Binding-site contacts:
Ligand atom O3P contacts residue THR138 of chain 1.A at 2.8 Å (h-bond).
Ligand atom O3 contacts residue GLU130 of chain 1.A at 2.3 Å (salt-bridge).
Ligand atom P contacts residue GLY136 of chain 1.A at 3.5 Å.
Ligand atom C5 contacts residue THR138 of chain 1.A at 3.1 Å.
Ligand atom P contacts residue THR135 of chain 1.A at 3.0 Å.
Ligand atom O2A contacts residue ALA65 of chain 1.A at 3.1 Å (h-bond).
Ligand atom O2B contacts residue ALA65 of chain 1.A at 2.7 Å (h-bond).
Ligand atom O2 contacts residue MG1 of chain 1.C at 2.0 Å.
Ligand atom O3B contacts residue GLY67 of chain 1.A at 3.5 Å (h-bond).
Ligand atom O2 contacts residue ASP131 of chain 1.A at 2.9 Å (salt-bridge).
Ligand atom C3 contacts residue GLU130 of chain 1.A at 2.6 Å.
Ligand atom O1B contacts residue ASP131 of chain 1.A at 2.6 Å (salt-bridge).
Ligand atom O3 contacts residue MG1 of chain 1.C at 2.2 Å.
Ligand atom C2 contacts residue ILE132 of chain 1.A at 3.5 Å (hydrophobic).
Ligand atom C3 contacts residue ILE132 of chain 1.A at 3.3 Å (hydrophobic).
Ligand atom O1A contacts residue SER100 of chain 1.A at 2.7 Å.
Ligand atom O1B contacts residue MG1 of chain 1.C at 2.5 Å.
Ligand atom O2P contacts residue GLY136 of chain 1.A at 2.7 Å (h-bond).
Ligand atom O2P contacts residue THR135 of chain 1.A at 2.7 Å (h-bond).
Ligand atom PB contacts residue LEU64 of chain 1.A at 3.5 Å.
Ligand atom O3P contacts residue THR135 of chain 1.A at 2.9 Å (h-bond).
Ligand atom PA contacts residue SER100 of chain 1.A at 3.0 Å.
Ligand atom O2A contacts residue SER100 of chain 1.A at 2.2 Å (h-bond).
Ligand atom C2 contacts residue MG1 of chain 1.C at 2.8 Å.
Ligand atom O5 contacts residue THR138 of chain 1.A at 2.9 Å (h-bond).
Ligand atom PB contacts residue ASP131 of chain 1.A at 3.2 Å.
Ligand atom C3 contacts residue MG1 of chain 1.C at 2.8 Å.
Ligand atom O3A contacts residue ALA65 of chain 1.A at 2.3 Å (h-bond).
Ligand atom PA contacts residue ALA65 of chain 1.A at 3.2 Å.
Ligand atom O1P contacts residue TYR101 of chain 1.A at 2.5 Å (h-bond).
Ligand atom PB contacts residue ALA65 of chain 1.A at 2.3 Å.
Ligand atom O2B contacts residue ASP131 of chain 1.A at 2.4 Å (salt-bridge).
Ligand atom O3P contacts residue LYS137 of chain 1.A at 2.7 Å (salt-bridge).
Ligand atom O3B contacts residue ALA65 of chain 1.A at 2.5 Å (h-bond).
Ligand atom O3B contacts residue GLY66 of chain 1.A at 3.3 Å (h-bond).
Ligand atom O2B contacts residue GLY67 of chain 1.A at 2.9 Å (h-bond).
Ligand atom O1P contacts residue THR135 of chain 1.A at 2.6 Å (h-bond).
Ligand atom O2P contacts residue ASP134 of chain 1.A at 3.3 Å (salt-bridge).
Ligand atom O3P contacts residue GLY136 of chain 1.A at 3.3 Å (h-bond).
Ligand atom O3B contacts residue LEU64 of chain 1.A at 2.5 Å.

Sequence of chain 1.A:
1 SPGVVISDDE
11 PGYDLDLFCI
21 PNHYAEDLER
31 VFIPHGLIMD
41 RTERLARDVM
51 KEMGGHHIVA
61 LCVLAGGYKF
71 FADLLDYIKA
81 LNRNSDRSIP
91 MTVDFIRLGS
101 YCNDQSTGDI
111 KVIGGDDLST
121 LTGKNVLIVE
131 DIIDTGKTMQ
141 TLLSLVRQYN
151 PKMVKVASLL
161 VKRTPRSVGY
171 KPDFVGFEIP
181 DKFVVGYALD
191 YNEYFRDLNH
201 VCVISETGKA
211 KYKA

This protein binds this small molecule.
Small molecule (SMILES): O=P(O)(O)OC[C@H]1O[C@H](O[P](=O)(O)OP(=O)(O)O)[C@H](O)[C@@H]1O